A protein and the small-molecule ligand that binds it are described below.
Small molecule (SMILES): CC(=O)N[C@@H]1[C@@H](O)[C@H](O)[C@@H](CO)O[C@H]1O

Sequence of chain 1.QB:
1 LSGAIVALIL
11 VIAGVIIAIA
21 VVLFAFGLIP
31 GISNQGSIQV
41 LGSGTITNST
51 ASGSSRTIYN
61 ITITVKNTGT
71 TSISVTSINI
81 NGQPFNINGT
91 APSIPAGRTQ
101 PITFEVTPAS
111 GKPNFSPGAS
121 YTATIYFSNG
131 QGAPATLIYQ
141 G

Binding-site contacts:
Ligand atom C7 contacts residue ASN88 of chain 1.QB at 2.9 Å.
Ligand atom C5 contacts residue ILE58 of chain 1.QB at 4.2 Å (hydrophobic).
Ligand atom N2 contacts residue ARG56 of chain 1.QB at 3.5 Å (salt-bridge).
Ligand atom N2 contacts residue ASN88 of chain 1.QB at 2.7 Å (h-bond).
Ligand atom C4 contacts residue ASN88 of chain 1.QB at 4.3 Å.
Ligand atom C2 contacts residue ARG56 of chain 1.QB at 3.2 Å.
Ligand atom O3 contacts residue ARG56 of chain 1.QB at 4.3 Å.
Ligand atom C2 contacts residue ASN88 of chain 1.QB at 2.6 Å.
Ligand atom C1 contacts residue ILE58 of chain 1.QB at 4.0 Å (hydrophobic).
Ligand atom C3 contacts residue ARG56 of chain 1.QB at 4.3 Å.
Ligand atom O7 contacts residue ARG56 of chain 1.QB at 2.4 Å (salt-bridge).
Ligand atom C1 contacts residue ARG56 of chain 1.QB at 4.0 Å.
Ligand atom O7 contacts residue ASN88 of chain 1.QB at 3.0 Å (h-bond).
Ligand atom C8 contacts residue ARG56 of chain 1.QB at 3.9 Å.
Ligand atom C1 contacts residue ASN88 of chain 1.QB at 1.4 Å.
Ligand atom C2 contacts residue ILE58 of chain 1.QB at 4.4 Å (hydrophobic).
Ligand atom O6 contacts residue GLU105 of chain 1.QB at 2.6 Å (salt-bridge).
Ligand atom C6 contacts residue ILE58 of chain 1.QB at 4.2 Å (hydrophobic).
Ligand atom O6 contacts residue NAG2 of chain 1.BH at 3.6 Å.
Ligand atom O5 contacts residue ARG56 of chain 1.QB at 4.5 Å.
Ligand atom C3 contacts residue ASN88 of chain 1.QB at 3.8 Å.
Ligand atom C5 contacts residue GLU105 of chain 1.QB at 3.2 Å.
Ligand atom O5 contacts residue ASN88 of chain 1.QB at 2.4 Å (h-bond).
Ligand atom O5 contacts residue GLU105 of chain 1.QB at 2.8 Å (salt-bridge).
Ligand atom O6 contacts residue SER49 of chain 1.QB at 4.5 Å.
Ligand atom C8 contacts residue ASN88 of chain 1.QB at 3.4 Å.
Ligand atom C6 contacts residue GLU105 of chain 1.QB at 3.2 Å.
Ligand atom C5 contacts residue ASN88 of chain 1.QB at 3.7 Å.
Ligand atom C7 contacts residue ARG56 of chain 1.QB at 3.1 Å.
Ligand atom C8 contacts residue GLY89 of chain 1.QB at 4.3 Å.
Ligand atom O5 contacts residue ILE58 of chain 1.QB at 3.3 Å.
Ligand atom C1 contacts residue GLU105 of chain 1.QB at 3.5 Å.